Sequence of chain 1.C:
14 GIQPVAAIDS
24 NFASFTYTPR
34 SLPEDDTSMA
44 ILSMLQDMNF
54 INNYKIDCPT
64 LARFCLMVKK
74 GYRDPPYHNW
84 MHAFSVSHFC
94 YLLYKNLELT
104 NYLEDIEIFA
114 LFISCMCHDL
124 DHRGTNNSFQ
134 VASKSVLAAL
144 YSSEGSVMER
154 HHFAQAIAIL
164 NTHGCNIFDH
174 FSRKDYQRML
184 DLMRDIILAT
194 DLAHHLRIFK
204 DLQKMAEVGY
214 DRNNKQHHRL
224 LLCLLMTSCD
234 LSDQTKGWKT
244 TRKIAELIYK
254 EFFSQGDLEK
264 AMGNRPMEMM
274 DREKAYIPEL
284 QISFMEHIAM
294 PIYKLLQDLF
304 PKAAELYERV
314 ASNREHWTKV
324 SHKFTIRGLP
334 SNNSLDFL

The small molecule below binds the protein below.
Small molecule (SMILES): Cc1cc([C@H]2CCCN(C(=O)c3ccc4ccccc4c3)C2)n2ncnc2n1

Binding-site contacts:
Ligand atom C16 contacts residue LEU195 of chain 1.C at 3.6 Å (hydrophobic).
Ligand atom C26 contacts residue PHE287 of chain 1.C at 3.7 Å (hydrophobic).
Ligand atom N7 contacts residue GLN284 of chain 1.C at 3.2 Å (h-bond).
Ligand atom C21 contacts residue PHE287 of chain 1.C at 3.7 Å (hydrophobic).
Ligand atom N4 contacts residue PHE287 of chain 1.C at 3.5 Å.
Ligand atom C1 contacts residue ILE251 of chain 1.C at 3.5 Å (hydrophobic).
Ligand atom C2 contacts residue LEU234 of chain 1.C at 3.8 Å (hydrophobic).
Ligand atom C22 contacts residue ILE291 of chain 1.C at 3.8 Å (hydrophobic).
Ligand atom C24 contacts residue LEU234 of chain 1.C at 3.9 Å (hydrophobic).
Ligand atom N4 contacts residue GLN237 of chain 1.C at 2.9 Å (h-bond).
Ligand atom N6 contacts residue ILE251 of chain 1.C at 3.8 Å.
Ligand atom C24 contacts residue TYR80 of chain 1.C at 3.3 Å (hydrophobic).
Ligand atom C2 contacts residue ILE251 of chain 1.C at 3.9 Å (hydrophobic).
Ligand atom C15 contacts residue HIS81 of chain 1.C at 3.7 Å.
Ligand atom C25 contacts residue MET272 of chain 1.C at 3.5 Å (hydrophobic).
Ligand atom N12 contacts residue LEU195 of chain 1.C at 3.5 Å.
Ligand atom C26 contacts residue LEU283 of chain 1.C at 3.5 Å (hydrophobic).
Ligand atom C10 contacts residue ILE251 of chain 1.C at 3.7 Å (hydrophobic).
Ligand atom C13 contacts residue PHE287 of chain 1.C at 3.6 Å (hydrophobic).
Ligand atom C13 contacts residue LEU195 of chain 1.C at 3.9 Å (hydrophobic).
Ligand atom C19 contacts residue PHE255 of chain 1.C at 3.8 Å (hydrophobic).
Ligand atom N7 contacts residue GLN237 of chain 1.C at 3.6 Å (h-bond).
Ligand atom C11 contacts residue LEU195 of chain 1.C at 3.8 Å (hydrophobic).
Ligand atom N9 contacts residue ILE251 of chain 1.C at 3.8 Å.
Ligand atom C5 contacts residue PHE287 of chain 1.C at 3.3 Å (hydrophobic).
Ligand atom N6 contacts residue PHE287 of chain 1.C at 3.6 Å.
Ligand atom N7 contacts residue PHE287 of chain 1.C at 3.3 Å.
Ligand atom C27 contacts residue LEU283 of chain 1.C at 3.3 Å (hydrophobic).
Ligand atom C27 contacts residue PHE287 of chain 1.C at 3.7 Å (hydrophobic).
Ligand atom C21 contacts residue MET272 of chain 1.C at 3.6 Å (hydrophobic).
Ligand atom C20 contacts residue MET272 of chain 1.C at 3.3 Å (hydrophobic).
Ligand atom C14 contacts residue ILE251 of chain 1.C at 3.7 Å (hydrophobic).
Ligand atom C26 contacts residue TYR252 of chain 1.C at 3.5 Å (hydrophobic).
Ligand atom C20 contacts residue PHE287 of chain 1.C at 3.7 Å (hydrophobic).
Ligand atom C8 contacts residue GLN284 of chain 1.C at 3.1 Å.
Ligand atom C19 contacts residue MET272 of chain 1.C at 3.7 Å (hydrophobic).
Ligand atom C8 contacts residue PHE287 of chain 1.C at 3.6 Å (hydrophobic).
Ligand atom C18 contacts residue MET272 of chain 1.C at 3.9 Å (hydrophobic).
Ligand atom C5 contacts residue GLN237 of chain 1.C at 3.6 Å.
Ligand atom O17 contacts residue LEU195 of chain 1.C at 3.9 Å.